The small molecule below binds the protein below.
Small molecule (SMILES): CC(=O)N[C@H]1[C@H](O[C@H]2[C@H](O)[C@@H](NC(C)=O)CO[C@@H]2CO)O[C@H](CO)[C@@H](O[C@@H]2O[C@H](CO)[C@@H](O)[C@H](O)[C@@H]2O)[C@@H]1O

Binding-site contacts:
Ligand atom C8 contacts residue GLY216 of chain 10.E at 2.1 Å.
Ligand atom O7 contacts residue GLY216 of chain 10.E at 3.9 Å.
Ligand atom C1 contacts residue GLY216 of chain 10.E at 4.3 Å.
Ligand atom O7 contacts residue NAG1 of chain 10.I at 3.7 Å.
Ligand atom C5 contacts residue ASN237 of chain 10.E at 3.6 Å.
Ligand atom C3 contacts residue ASN237 of chain 10.E at 3.9 Å.
Ligand atom C2 contacts residue ASN237 of chain 10.E at 2.6 Å.
Ligand atom C8 contacts residue LYS217 of chain 10.E at 3.9 Å.
Ligand atom C4 contacts residue ASN237 of chain 10.E at 4.3 Å.
Ligand atom N2 contacts residue ASN237 of chain 10.E at 3.1 Å (h-bond).
Ligand atom C1 contacts residue ASN237 of chain 10.E at 1.4 Å.
Ligand atom O5 contacts residue ASN237 of chain 10.E at 2.3 Å (h-bond).
Ligand atom N2 contacts residue GLY216 of chain 10.E at 2.6 Å (h-bond).
Ligand atom O6 contacts residue ASN237 of chain 10.E at 4.4 Å.
Ligand atom C7 contacts residue ASN218 of chain 10.E at 3.4 Å.
Ligand atom O7 contacts residue ASN218 of chain 10.E at 3.5 Å (h-bond).
Ligand atom C7 contacts residue ASN237 of chain 10.E at 3.7 Å.
Ligand atom C7 contacts residue NAG1 of chain 10.I at 4.4 Å.
Ligand atom C8 contacts residue ASN218 of chain 10.E at 2.8 Å.
Ligand atom C2 contacts residue GLY216 of chain 10.E at 3.9 Å.
Ligand atom N2 contacts residue ASN218 of chain 10.E at 4.4 Å.
Ligand atom C7 contacts residue GLY216 of chain 10.E at 2.7 Å.
Ligand atom C8 contacts residue NAG1 of chain 10.I at 4.3 Å.
Ligand atom O7 contacts residue ASN237 of chain 10.E at 3.8 Å.

Sequence of chain 10.E:
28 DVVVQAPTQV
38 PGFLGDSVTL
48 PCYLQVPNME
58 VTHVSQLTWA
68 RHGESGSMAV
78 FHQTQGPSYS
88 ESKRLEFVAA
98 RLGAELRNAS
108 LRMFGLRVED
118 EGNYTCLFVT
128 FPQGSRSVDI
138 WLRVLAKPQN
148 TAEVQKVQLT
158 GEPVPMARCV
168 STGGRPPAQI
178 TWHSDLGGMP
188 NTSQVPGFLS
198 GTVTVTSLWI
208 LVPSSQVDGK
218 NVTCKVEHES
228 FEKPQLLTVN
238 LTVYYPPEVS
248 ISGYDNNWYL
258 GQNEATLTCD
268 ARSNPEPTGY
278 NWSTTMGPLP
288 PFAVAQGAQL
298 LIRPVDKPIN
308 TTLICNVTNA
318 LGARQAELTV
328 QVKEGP